This protein binds this small molecule.
Small molecule (SMILES): NC(=O)[C@H](CC(=O)O)NC(=O)CP(=O)(O)O

Sequence of chain 2.A:
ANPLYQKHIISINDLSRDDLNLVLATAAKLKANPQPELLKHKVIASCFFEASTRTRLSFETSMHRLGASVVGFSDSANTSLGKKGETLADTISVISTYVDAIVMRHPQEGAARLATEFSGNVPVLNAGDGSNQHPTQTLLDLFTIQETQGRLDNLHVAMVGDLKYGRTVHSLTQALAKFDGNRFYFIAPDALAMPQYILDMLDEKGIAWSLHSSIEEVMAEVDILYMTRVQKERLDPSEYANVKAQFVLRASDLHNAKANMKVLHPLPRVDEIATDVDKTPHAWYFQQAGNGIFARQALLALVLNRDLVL

Binding-site contacts:
Ligand atom OAD contacts residue THR55 of chain 1.A at 3.0 Å (h-bond).
Ligand atom OAD contacts residue GLN137 of chain 1.A at 3.7 Å.
Ligand atom O contacts residue ARG105 of chain 1.A at 3.2 Å (salt-bridge).
Ligand atom NAA contacts residue HIS134 of chain 1.A at 3.6 Å.
Ligand atom OAH contacts residue ARG54 of chain 1.A at 2.4 Å (salt-bridge).
Ligand atom CAJ contacts residue ARG54 of chain 1.A at 3.5 Å.
Ligand atom PAP contacts residue THR53 of chain 1.A at 3.6 Å.
Ligand atom OAH contacts residue SER80 of chain 2.A at 2.6 Å (h-bond).
Ligand atom N contacts residue LEU267 of chain 1.A at 2.7 Å (h-bond).
Ligand atom OAE contacts residue THR55 of chain 1.A at 2.6 Å (h-bond).
Ligand atom OD1 contacts residue LEU267 of chain 1.A at 3.8 Å.
Ligand atom CA contacts residue LEU267 of chain 1.A at 3.6 Å (hydrophobic).
Ligand atom OAG contacts residue SER80 of chain 2.A at 3.1 Å (h-bond).
Ligand atom OAH contacts residue THR53 of chain 1.A at 2.8 Å (h-bond).
Ligand atom CAN contacts residue LEU267 of chain 1.A at 3.4 Å (hydrophobic).
Ligand atom OAG contacts residue ARG105 of chain 1.A at 2.8 Å (salt-bridge).
Ligand atom PAP contacts residue THR55 of chain 1.A at 3.7 Å.
Ligand atom CB contacts residue LEU267 of chain 1.A at 3.4 Å (hydrophobic).
Ligand atom CG contacts residue LEU267 of chain 1.A at 3.5 Å (hydrophobic).
Ligand atom C contacts residue ARG167 of chain 1.A at 3.5 Å.
Ligand atom CAJ contacts residue LEU267 of chain 1.A at 3.4 Å (hydrophobic).
Ligand atom O contacts residue ARG167 of chain 1.A at 2.8 Å (salt-bridge).
Ligand atom PAP contacts residue ARG105 of chain 1.A at 3.6 Å.
Ligand atom PAP contacts residue SER80 of chain 2.A at 3.5 Å.
Ligand atom OAE contacts residue ARG105 of chain 1.A at 3.2 Å (salt-bridge).
Ligand atom OD1 contacts residue ARG229 of chain 1.A at 2.8 Å (salt-bridge).
Ligand atom OAD contacts residue ARG105 of chain 1.A at 2.8 Å (salt-bridge).
Ligand atom OAE contacts residue THR53 of chain 1.A at 3.5 Å (h-bond).
Ligand atom OD2 contacts residue LYS84 of chain 2.A at 2.6 Å (salt-bridge).
Ligand atom CAN contacts residue ARG105 of chain 1.A at 3.7 Å.
Ligand atom OD2 contacts residue ARG229 of chain 1.A at 2.9 Å (salt-bridge).
Ligand atom OAE contacts residue SER52 of chain 1.A at 2.7 Å (h-bond).
Ligand atom O contacts residue LYS84 of chain 2.A at 3.1 Å (salt-bridge).
Ligand atom OD1 contacts residue GLN231 of chain 1.A at 3.2 Å (h-bond).
Ligand atom NAA contacts residue ARG167 of chain 1.A at 2.7 Å (salt-bridge).
Ligand atom OAG contacts residue LYS84 of chain 2.A at 2.9 Å (salt-bridge).
Ligand atom OAE contacts residue ARG54 of chain 1.A at 3.5 Å (salt-bridge).
Ligand atom PAP contacts residue ARG54 of chain 1.A at 3.6 Å.
Ligand atom CG contacts residue ARG229 of chain 1.A at 3.4 Å.
Ligand atom OAD contacts residue HIS134 of chain 1.A at 2.8 Å (h-bond).

Sequence of chain 1.A:
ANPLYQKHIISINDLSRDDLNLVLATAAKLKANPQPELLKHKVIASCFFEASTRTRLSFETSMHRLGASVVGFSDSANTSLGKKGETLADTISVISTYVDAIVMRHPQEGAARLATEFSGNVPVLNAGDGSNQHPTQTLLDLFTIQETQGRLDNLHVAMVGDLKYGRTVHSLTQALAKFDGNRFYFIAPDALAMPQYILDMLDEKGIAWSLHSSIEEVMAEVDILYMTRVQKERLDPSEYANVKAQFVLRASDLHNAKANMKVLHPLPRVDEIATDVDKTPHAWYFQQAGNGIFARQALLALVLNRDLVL